A small-molecule ligand and the protein it binds are described below.
Small molecule (SMILES): COc1cc(-c2noc([C@H](C)NC(=O)c3cc(C(F)(F)F)nn3C)n2)ccn1

Sequence of chain 1.B:
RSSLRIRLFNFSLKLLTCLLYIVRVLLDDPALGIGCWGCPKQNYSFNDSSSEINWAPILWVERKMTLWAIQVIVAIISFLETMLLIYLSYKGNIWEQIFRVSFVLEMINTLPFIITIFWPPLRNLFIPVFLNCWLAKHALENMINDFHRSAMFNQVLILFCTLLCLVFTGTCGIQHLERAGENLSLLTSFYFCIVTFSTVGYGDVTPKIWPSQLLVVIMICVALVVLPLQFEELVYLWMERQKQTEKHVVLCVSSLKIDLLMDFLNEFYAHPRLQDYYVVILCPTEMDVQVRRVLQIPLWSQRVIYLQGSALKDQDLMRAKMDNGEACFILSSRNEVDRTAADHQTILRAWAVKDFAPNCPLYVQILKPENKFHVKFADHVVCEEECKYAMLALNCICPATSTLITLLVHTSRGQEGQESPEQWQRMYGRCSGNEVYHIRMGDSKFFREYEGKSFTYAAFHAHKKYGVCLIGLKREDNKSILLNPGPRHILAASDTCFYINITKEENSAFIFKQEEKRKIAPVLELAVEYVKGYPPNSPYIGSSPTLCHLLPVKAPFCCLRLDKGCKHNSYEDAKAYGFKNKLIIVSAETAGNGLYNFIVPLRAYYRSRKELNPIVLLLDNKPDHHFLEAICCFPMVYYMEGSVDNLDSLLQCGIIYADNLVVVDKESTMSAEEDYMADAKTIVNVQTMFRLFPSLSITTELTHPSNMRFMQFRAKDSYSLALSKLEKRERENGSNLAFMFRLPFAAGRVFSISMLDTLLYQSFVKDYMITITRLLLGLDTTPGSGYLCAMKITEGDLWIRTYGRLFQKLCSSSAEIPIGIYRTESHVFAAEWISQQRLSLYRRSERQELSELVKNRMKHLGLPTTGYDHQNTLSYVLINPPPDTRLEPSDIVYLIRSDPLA

Sequence of chain 1.C:
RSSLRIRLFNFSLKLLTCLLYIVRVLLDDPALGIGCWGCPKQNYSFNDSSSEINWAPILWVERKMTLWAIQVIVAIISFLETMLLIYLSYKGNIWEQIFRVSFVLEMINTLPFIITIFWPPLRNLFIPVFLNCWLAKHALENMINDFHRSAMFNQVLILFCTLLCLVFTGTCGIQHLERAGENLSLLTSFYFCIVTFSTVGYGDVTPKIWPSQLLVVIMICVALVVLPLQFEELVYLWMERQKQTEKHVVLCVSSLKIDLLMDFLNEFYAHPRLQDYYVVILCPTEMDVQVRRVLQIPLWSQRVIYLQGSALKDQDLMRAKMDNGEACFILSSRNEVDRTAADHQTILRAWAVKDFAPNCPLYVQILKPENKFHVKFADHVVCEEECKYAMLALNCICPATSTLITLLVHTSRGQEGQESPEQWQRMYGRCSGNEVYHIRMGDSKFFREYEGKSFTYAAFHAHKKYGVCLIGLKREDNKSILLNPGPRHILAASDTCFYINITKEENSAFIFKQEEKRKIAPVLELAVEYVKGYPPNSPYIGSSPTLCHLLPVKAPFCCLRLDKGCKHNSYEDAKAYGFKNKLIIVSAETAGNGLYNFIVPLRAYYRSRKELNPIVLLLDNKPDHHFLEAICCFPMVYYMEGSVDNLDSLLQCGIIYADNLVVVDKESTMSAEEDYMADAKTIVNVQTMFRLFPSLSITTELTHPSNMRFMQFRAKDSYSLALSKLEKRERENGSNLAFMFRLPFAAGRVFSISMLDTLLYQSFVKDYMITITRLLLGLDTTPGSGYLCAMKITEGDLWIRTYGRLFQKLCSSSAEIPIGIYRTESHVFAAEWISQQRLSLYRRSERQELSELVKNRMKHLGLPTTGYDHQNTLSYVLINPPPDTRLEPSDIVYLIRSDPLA

Sequence of chain 1.A:
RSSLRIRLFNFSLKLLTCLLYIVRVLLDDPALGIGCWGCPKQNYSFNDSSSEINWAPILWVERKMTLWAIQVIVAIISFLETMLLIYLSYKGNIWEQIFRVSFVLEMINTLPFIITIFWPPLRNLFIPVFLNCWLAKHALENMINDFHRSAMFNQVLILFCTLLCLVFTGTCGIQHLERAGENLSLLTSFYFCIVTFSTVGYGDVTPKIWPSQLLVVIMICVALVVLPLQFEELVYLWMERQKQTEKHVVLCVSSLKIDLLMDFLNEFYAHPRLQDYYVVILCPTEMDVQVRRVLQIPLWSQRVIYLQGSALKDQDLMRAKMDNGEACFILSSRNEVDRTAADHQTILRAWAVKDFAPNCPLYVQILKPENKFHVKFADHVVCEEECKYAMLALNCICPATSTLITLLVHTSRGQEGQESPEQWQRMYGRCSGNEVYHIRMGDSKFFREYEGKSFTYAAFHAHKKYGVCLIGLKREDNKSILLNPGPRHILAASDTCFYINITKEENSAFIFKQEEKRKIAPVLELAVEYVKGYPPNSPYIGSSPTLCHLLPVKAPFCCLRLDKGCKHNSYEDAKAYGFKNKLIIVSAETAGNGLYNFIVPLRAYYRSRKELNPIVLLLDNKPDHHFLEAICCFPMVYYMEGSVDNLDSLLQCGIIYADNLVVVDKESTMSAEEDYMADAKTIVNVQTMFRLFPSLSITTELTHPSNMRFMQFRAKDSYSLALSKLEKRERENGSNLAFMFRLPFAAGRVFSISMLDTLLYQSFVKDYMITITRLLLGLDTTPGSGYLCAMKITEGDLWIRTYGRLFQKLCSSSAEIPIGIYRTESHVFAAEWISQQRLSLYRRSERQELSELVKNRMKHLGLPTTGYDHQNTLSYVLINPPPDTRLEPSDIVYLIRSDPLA

Binding-site contacts:
Ligand atom F01 contacts residue GLY285 of chain 1.A at 3.2 Å.
Ligand atom C14 contacts residue PHE312 of chain 1.A at 3.9 Å (hydrophobic).
Ligand atom N10 contacts residue PHE312 of chain 1.A at 3.0 Å (h-bond).
Ligand atom N11 contacts residue LEU342 of chain 1.A at 4.1 Å.
Ligand atom C19 contacts residue MET334 of chain 1.A at 3.4 Å (hydrophobic).
Ligand atom N07 contacts residue ILE335 of chain 1.A at 4.0 Å.
Ligand atom C17 contacts residue SER313 of chain 1.C at 2.7 Å.
Ligand atom C17 contacts residue ILE335 of chain 1.A at 3.7 Å (hydrophobic).
Ligand atom F02 contacts residue MET334 of chain 1.A at 1.5 Å.
Ligand atom C25 contacts residue PHE312 of chain 1.A at 3.6 Å (hydrophobic).
Ligand atom O04 contacts residue LEU339 of chain 1.A at 3.5 Å.
Ligand atom F01 contacts residue CYS308 of chain 1.A at 2.9 Å.
Ligand atom C15 contacts residue PHE312 of chain 1.A at 3.9 Å (hydrophobic).
Ligand atom C20 contacts residue PHE312 of chain 1.A at 3.7 Å (hydrophobic).
Ligand atom C21 contacts residue PHE312 of chain 1.A at 2.7 Å (hydrophobic).
Ligand atom C14 contacts residue THR311 of chain 1.A at 4.1 Å.
Ligand atom N07 contacts residue ALA338 of chain 1.A at 3.8 Å.
Ligand atom C16 contacts residue PHE312 of chain 1.A at 3.6 Å (hydrophobic).
Ligand atom F01 contacts residue MET334 of chain 1.A at 3.5 Å.
Ligand atom O05 contacts residue THR311 of chain 1.A at 2.3 Å (h-bond).
Ligand atom N09 contacts residue MET334 of chain 1.A at 4.0 Å.
Ligand atom C22 contacts residue PHE312 of chain 1.A at 3.8 Å (hydrophobic).
Ligand atom C16 contacts residue THR311 of chain 1.A at 3.3 Å.
Ligand atom C23 contacts residue MET334 of chain 1.A at 2.8 Å (hydrophobic).
Ligand atom N08 contacts residue PHE312 of chain 1.A at 3.9 Å.
Ligand atom C17 contacts residue LEU339 of chain 1.A at 3.7 Å (hydrophobic).
Ligand atom F03 contacts residue CYS308 of chain 1.A at 3.9 Å.
Ligand atom N10 contacts residue THR314 of chain 1.A at 3.9 Å.
Ligand atom C23 contacts residue CYS308 of chain 1.A at 3.9 Å (hydrophobic).
Ligand atom F03 contacts residue MET334 of chain 1.A at 3.7 Å.
Ligand atom F03 contacts residue THR311 of chain 1.A at 3.9 Å.
Ligand atom O05 contacts residue PHE312 of chain 1.A at 2.6 Å.
Ligand atom F02 contacts residue GLY285 of chain 1.A at 4.1 Å.
Ligand atom O04 contacts residue ALA338 of chain 1.A at 3.9 Å.
Ligand atom C27 contacts residue PHE312 of chain 1.A at 4.0 Å (hydrophobic).
Ligand atom N11 contacts residue LEU339 of chain 1.A at 4.0 Å.
Ligand atom C24 contacts residue PHE312 of chain 1.A at 4.1 Å (hydrophobic).
Ligand atom C28 contacts residue THR314 of chain 1.A at 3.9 Å.
Ligand atom C13 contacts residue SER313 of chain 1.C at 3.4 Å.
Ligand atom C18 contacts residue THR311 of chain 1.A at 3.9 Å.